A small-molecule ligand and the protein it binds are described below.
Small molecule (SMILES): O=C1C[C@@H](O)CN1

Binding-site contacts:
Ligand atom N07 contacts residue LEU16 of chain 1.B at 4.3 Å.
Ligand atom C06 contacts residue LEU16 of chain 1.B at 3.0 Å (hydrophobic).
Ligand atom C02 contacts residue ASP196 of chain 1.B at 3.5 Å.
Ligand atom N07 contacts residue ILE32 of chain 1.B at 3.7 Å.
Ligand atom C04 contacts residue LEU16 of chain 1.B at 3.5 Å (hydrophobic).
Ligand atom O05 contacts residue 7UK1 of chain 1.F at 3.7 Å.
Ligand atom C03 contacts residue TRP211 of chain 1.B at 4.4 Å (hydrophobic).
Ligand atom O01 contacts residue THR145 of chain 1.B at 4.5 Å.
Ligand atom O05 contacts residue LEU16 of chain 1.B at 2.6 Å.
Ligand atom C06 contacts residue GLU18 of chain 1.B at 4.3 Å.
Ligand atom C03 contacts residue ASN146 of chain 1.B at 4.4 Å.
Ligand atom C02 contacts residue 7UK1 of chain 1.F at 4.4 Å.
Ligand atom N07 contacts residue ARG99 of chain 1.B at 3.3 Å (salt-bridge).
Ligand atom N07 contacts residue MET116 of chain 1.B at 4.5 Å.
Ligand atom N07 contacts residue ASN101 of chain 1.B at 2.9 Å (h-bond).
Ligand atom N07 contacts residue GLU18 of chain 1.B at 4.0 Å.
Ligand atom O01 contacts residue ASN101 of chain 1.B at 2.7 Å (h-bond).
Ligand atom C06 contacts residue ARG99 of chain 1.B at 3.1 Å.
Ligand atom C03 contacts residue GLU18 of chain 1.B at 3.6 Å.
Ligand atom C02 contacts residue ASN101 of chain 1.B at 3.4 Å.
Ligand atom O05 contacts residue ASP196 of chain 1.B at 4.2 Å.
Ligand atom C03 contacts residue LEU16 of chain 1.B at 4.4 Å (hydrophobic).
Ligand atom C04 contacts residue ASP196 of chain 1.B at 4.2 Å.
Ligand atom C02 contacts residue GLU18 of chain 1.B at 3.3 Å.
Ligand atom C03 contacts residue 7UK1 of chain 1.F at 3.1 Å.
Ligand atom C04 contacts residue TRP211 of chain 1.B at 4.1 Å (hydrophobic).
Ligand atom C03 contacts residue FE21 of chain 1.I at 3.6 Å.
Ligand atom C06 contacts residue ASN101 of chain 1.B at 4.1 Å.
Ligand atom O05 contacts residue TRP211 of chain 1.B at 2.8 Å.
Ligand atom C06 contacts residue ILE32 of chain 1.B at 3.7 Å (hydrophobic).
Ligand atom O01 contacts residue ASN146 of chain 1.B at 2.8 Å (h-bond).
Ligand atom C04 contacts residue 7UK1 of chain 1.F at 3.5 Å.
Ligand atom O01 contacts residue GLU18 of chain 1.B at 3.3 Å (salt-bridge).
Ligand atom C02 contacts residue FE21 of chain 1.I at 2.8 Å.
Ligand atom O01 contacts residue FE21 of chain 1.I at 2.0 Å.
Ligand atom N07 contacts residue FE21 of chain 1.I at 3.9 Å.
Ligand atom C04 contacts residue ARG99 of chain 1.B at 4.4 Å.
Ligand atom O01 contacts residue ASP196 of chain 1.B at 3.0 Å (salt-bridge).
Ligand atom C03 contacts residue ASP196 of chain 1.B at 2.9 Å.
Ligand atom C02 contacts residue ASN146 of chain 1.B at 3.8 Å.

Sequence of chain 1.B:
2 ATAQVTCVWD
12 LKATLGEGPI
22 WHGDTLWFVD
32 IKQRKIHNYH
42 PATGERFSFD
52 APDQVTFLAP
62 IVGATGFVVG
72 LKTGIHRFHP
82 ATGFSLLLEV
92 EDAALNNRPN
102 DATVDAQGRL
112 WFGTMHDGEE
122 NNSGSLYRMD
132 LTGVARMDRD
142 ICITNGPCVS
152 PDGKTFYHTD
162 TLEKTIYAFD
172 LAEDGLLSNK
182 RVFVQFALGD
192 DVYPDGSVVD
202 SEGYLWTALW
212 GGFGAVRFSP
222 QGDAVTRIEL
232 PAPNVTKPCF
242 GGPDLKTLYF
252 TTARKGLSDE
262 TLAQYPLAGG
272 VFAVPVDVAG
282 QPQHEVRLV